Binding-site contacts:
Ligand atom O7 contacts residue ASN292 of chain 2.A at 2.8 Å (h-bond).
Ligand atom O5 contacts residue ASN292 of chain 2.A at 2.3 Å (h-bond).
Ligand atom N2 contacts residue ASN292 of chain 2.A at 3.2 Å (h-bond).
Ligand atom C8 contacts residue ASN292 of chain 2.A at 4.5 Å.
Ligand atom C4 contacts residue ASN292 of chain 2.A at 4.2 Å.
Ligand atom C3 contacts residue ASN292 of chain 2.A at 4.0 Å.
Ligand atom C7 contacts residue ASN292 of chain 2.A at 3.3 Å.
Ligand atom C2 contacts residue ASN292 of chain 2.A at 2.7 Å.
Ligand atom C1 contacts residue ASN292 of chain 2.A at 1.6 Å.
Ligand atom C5 contacts residue ASN292 of chain 2.A at 3.6 Å.

A small-molecule ligand and the protein it binds are described below.
Small molecule (SMILES): CC(=O)N[C@@H]1[C@@H](O)[C@H](O)[C@@H](CO)O[C@H]1O

Sequence of chain 2.A:
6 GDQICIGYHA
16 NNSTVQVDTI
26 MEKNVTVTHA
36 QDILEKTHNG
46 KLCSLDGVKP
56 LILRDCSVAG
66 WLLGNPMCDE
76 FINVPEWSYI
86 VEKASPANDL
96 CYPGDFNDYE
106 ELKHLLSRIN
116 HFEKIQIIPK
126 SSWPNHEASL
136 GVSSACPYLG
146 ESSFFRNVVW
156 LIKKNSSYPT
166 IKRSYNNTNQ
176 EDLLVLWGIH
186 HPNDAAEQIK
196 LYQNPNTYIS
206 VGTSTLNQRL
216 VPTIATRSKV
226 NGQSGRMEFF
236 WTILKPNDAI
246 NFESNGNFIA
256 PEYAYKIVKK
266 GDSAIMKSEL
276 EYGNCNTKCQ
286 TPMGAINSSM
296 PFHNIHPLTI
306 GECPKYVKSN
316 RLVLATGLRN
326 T